Sequence of chain 1.F:
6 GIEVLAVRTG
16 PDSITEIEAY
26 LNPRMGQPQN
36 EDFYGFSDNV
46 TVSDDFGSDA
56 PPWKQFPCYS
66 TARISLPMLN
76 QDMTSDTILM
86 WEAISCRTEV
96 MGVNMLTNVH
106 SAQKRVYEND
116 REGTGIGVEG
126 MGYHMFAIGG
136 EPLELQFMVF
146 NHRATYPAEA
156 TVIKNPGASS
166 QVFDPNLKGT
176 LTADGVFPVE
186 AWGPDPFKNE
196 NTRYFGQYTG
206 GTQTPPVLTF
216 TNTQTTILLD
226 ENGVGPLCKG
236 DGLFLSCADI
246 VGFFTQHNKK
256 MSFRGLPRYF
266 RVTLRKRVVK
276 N

Sequence of chain 1.G:
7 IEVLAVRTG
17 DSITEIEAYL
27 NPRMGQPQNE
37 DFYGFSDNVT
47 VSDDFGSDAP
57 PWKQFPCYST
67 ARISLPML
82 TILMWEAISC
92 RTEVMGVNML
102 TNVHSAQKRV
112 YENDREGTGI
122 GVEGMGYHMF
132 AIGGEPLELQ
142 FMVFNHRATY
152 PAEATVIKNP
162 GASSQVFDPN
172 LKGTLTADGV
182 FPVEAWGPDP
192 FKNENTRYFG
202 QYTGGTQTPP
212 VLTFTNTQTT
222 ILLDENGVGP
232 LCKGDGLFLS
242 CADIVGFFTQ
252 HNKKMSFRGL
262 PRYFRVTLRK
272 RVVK

Binding-site contacts:
Ligand atom O2 contacts residue LYS255 of chain 1.F at 3.5 Å.
Ligand atom O7 contacts residue ASN253 of chain 1.F at 2.7 Å (h-bond).
Ligand atom C8 contacts residue PHE51 of chain 1.G at 3.5 Å (hydrophobic).
Ligand atom O4 contacts residue ASN44 of chain 1.F at 3.2 Å (h-bond).
Ligand atom C6 contacts residue GLN32 of chain 1.F at 3.4 Å.
Ligand atom C4 contacts residue ASP43 of chain 1.F at 3.5 Å.
Ligand atom O6 contacts residue ASP43 of chain 1.F at 2.4 Å (salt-bridge).
Ligand atom N2 contacts residue GLN251 of chain 1.F at 2.7 Å (h-bond).
Ligand atom C1 contacts residue ASN44 of chain 1.F at 3.2 Å.
Ligand atom O5 contacts residue ASN44 of chain 1.F at 2.7 Å (h-bond).
Ligand atom C6 contacts residue ASP43 of chain 1.F at 3.1 Å.
Ligand atom O4 contacts residue ASP43 of chain 1.F at 2.7 Å (salt-bridge).
Ligand atom C8 contacts residue PHE249 of chain 1.F at 3.5 Å (hydrophobic).
Ligand atom O3 contacts residue GLN251 of chain 1.F at 3.2 Å (h-bond).
Ligand atom O3 contacts residue ASP50 of chain 1.G at 3.8 Å.
Ligand atom O4 contacts residue ASP50 of chain 1.G at 3.4 Å.
Ligand atom O7 contacts residue LYS255 of chain 1.F at 3.4 Å.
Ligand atom O3 contacts residue ASP49 of chain 1.G at 2.9 Å (salt-bridge).
Ligand atom C4 contacts residue GLN251 of chain 1.F at 3.5 Å.
Ligand atom O7 contacts residue PHE51 of chain 1.G at 2.9 Å (h-bond).
Ligand atom O6 contacts residue GLN32 of chain 1.F at 2.9 Å (h-bond).
Ligand atom O4 contacts residue ASN44 of chain 1.F at 3.2 Å (h-bond).
Ligand atom O6 contacts residue ASP43 of chain 1.F at 2.7 Å (salt-bridge).
Ligand atom C2 contacts residue GLN251 of chain 1.F at 3.6 Å.
Ligand atom C8 contacts residue GLN251 of chain 1.F at 3.5 Å.
Ligand atom O4 contacts residue GLN251 of chain 1.F at 2.4 Å (h-bond).
Ligand atom O7 contacts residue ASP50 of chain 1.G at 3.5 Å.
Ligand atom C7 contacts residue LYS255 of chain 1.F at 3.8 Å.
Ligand atom C8 contacts residue PHE38 of chain 1.F at 3.7 Å (hydrophobic).
Ligand atom C3 contacts residue GLN251 of chain 1.F at 3.8 Å.
Ligand atom O7 contacts residue GLN251 of chain 1.F at 3.0 Å (h-bond).
Ligand atom C7 contacts residue ASN253 of chain 1.F at 3.5 Å.
Ligand atom C6 contacts residue ASP43 of chain 1.F at 3.5 Å.
Ligand atom O5 contacts residue ASP43 of chain 1.F at 3.6 Å (salt-bridge).
Ligand atom C2 contacts residue ASN44 of chain 1.F at 3.5 Å.
Ligand atom O3 contacts residue ASN44 of chain 1.F at 3.1 Å (h-bond).
Ligand atom C7 contacts residue GLN251 of chain 1.F at 3.6 Å.
Ligand atom C5 contacts residue ASN44 of chain 1.F at 3.6 Å.
Ligand atom C3 contacts residue GLN251 of chain 1.F at 3.8 Å.
Ligand atom C8 contacts residue ASN253 of chain 1.F at 3.5 Å.

The protein below binds the small molecule below.
Small molecule (SMILES): CC(=O)N[C@H]1[C@@H](O[C@H]2[C@@H](O)[C@@H](CO)O[C@@H](O[C@H]3[C@@H](O)[C@@H](CO)O[C@H](O[C@@H]4[C@H](O)[C@@H](O)[C@H](O)O[C@@H]4CO)[C@@H]3O)[C@@H]2NC(C)=O)O[C@H](CO)[C@H](O)[C@@H]1O